The protein below binds the small molecule below.
Small molecule (SMILES): CC(=O)[C@@]1(O)CC[C@H]2[C@@H]3CCC4=CC(=O)CC[C@]4(C)[C@H]3CC[C@@]21C

Binding-site contacts:
Ligand atom CAQ contacts residue LEU12 of chain 1.B at 4.0 Å (hydrophobic).
Ligand atom CAG contacts residue VAL71 of chain 1.B at 3.9 Å (hydrophobic).
Ligand atom CAM contacts residue THR16 of chain 1.B at 4.3 Å.
Ligand atom CAO contacts residue ALA91 of chain 1.B at 4.2 Å (hydrophobic).
Ligand atom CAQ contacts residue THR16 of chain 1.B at 4.1 Å.
Ligand atom CAK contacts residue VAL69 of chain 1.B at 4.2 Å (hydrophobic).
Ligand atom CAC contacts residue THR36 of chain 1.B at 4.1 Å.
Ligand atom CAG contacts residue TYR109 of chain 1.B at 4.2 Å (hydrophobic).
Ligand atom CAO contacts residue VAL103 of chain 1.B at 3.8 Å (hydrophobic).
Ligand atom CAH contacts residue PHE107 of chain 1.B at 3.5 Å (hydrophobic).
Ligand atom OAE contacts residue LEU12 of chain 1.B at 3.7 Å.
Ligand atom CAI contacts residue THR16 of chain 1.B at 3.5 Å.
Ligand atom OAE contacts residue VAL71 of chain 1.B at 4.0 Å.
Ligand atom CAB contacts residue PHE59 of chain 1.B at 4.1 Å (hydrophobic).
Ligand atom CAC contacts residue TYR124 of chain 1.B at 3.8 Å (hydrophobic).
Ligand atom OAE contacts residue THR16 of chain 1.B at 3.8 Å.
Ligand atom CAU contacts residue ALA91 of chain 1.B at 3.7 Å (hydrophobic).
Ligand atom CAL contacts residue VAL103 of chain 1.B at 4.0 Å (hydrophobic).
Ligand atom CAJ contacts residue ALA91 of chain 1.B at 3.9 Å (hydrophobic).
Ligand atom CAC contacts residue THR43 of chain 1.B at 4.2 Å.
Ligand atom OAF contacts residue ALA93 of chain 1.B at 4.3 Å.
Ligand atom CAM contacts residue VAL71 of chain 1.B at 4.2 Å (hydrophobic).
Ligand atom CAO contacts residue TYR124 of chain 1.B at 3.6 Å (hydrophobic).
Ligand atom CAB contacts residue LEU120 of chain 1.B at 4.3 Å (hydrophobic).
Ligand atom CAR contacts residue VAL71 of chain 1.B at 4.0 Å (hydrophobic).
Ligand atom CAJ contacts residue PHE107 of chain 1.B at 3.6 Å (hydrophobic).
Ligand atom CAN contacts residue VAL69 of chain 1.B at 3.9 Å (hydrophobic).
Ligand atom OAF contacts residue ALA91 of chain 1.B at 3.8 Å.
Ligand atom OAD contacts residue THR43 of chain 1.B at 4.1 Å.
Ligand atom OAE contacts residue GLY13 of chain 1.B at 4.1 Å.
Ligand atom CAI contacts residue TRP24 of chain 1.B at 3.8 Å (hydrophobic).
Ligand atom CAK contacts residue ILE64 of chain 1.B at 4.2 Å (hydrophobic).
Ligand atom CAB contacts residue THR36 of chain 1.B at 4.1 Å.
Ligand atom CAL contacts residue TYR124 of chain 1.B at 3.4 Å (hydrophobic).
Ligand atom CAG contacts residue LEU120 of chain 1.B at 4.0 Å (hydrophobic).
Ligand atom CAC contacts residue PHE59 of chain 1.B at 4.3 Å (hydrophobic).
Ligand atom CAL contacts residue ALA91 of chain 1.B at 3.8 Å (hydrophobic).
Ligand atom OAD contacts residue MET129 of chain 1.B at 4.1 Å.
Ligand atom CAM contacts residue ILE64 of chain 1.B at 4.0 Å (hydrophobic).
Ligand atom CAQ contacts residue VAL71 of chain 1.B at 3.9 Å (hydrophobic).

Sequence of chain 1.B:
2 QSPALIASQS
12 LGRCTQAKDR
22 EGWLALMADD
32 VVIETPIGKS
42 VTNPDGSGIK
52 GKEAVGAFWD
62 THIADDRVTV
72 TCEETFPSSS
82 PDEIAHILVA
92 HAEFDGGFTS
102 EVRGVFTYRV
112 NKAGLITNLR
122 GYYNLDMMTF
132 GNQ